Sequence of chain 1.H:
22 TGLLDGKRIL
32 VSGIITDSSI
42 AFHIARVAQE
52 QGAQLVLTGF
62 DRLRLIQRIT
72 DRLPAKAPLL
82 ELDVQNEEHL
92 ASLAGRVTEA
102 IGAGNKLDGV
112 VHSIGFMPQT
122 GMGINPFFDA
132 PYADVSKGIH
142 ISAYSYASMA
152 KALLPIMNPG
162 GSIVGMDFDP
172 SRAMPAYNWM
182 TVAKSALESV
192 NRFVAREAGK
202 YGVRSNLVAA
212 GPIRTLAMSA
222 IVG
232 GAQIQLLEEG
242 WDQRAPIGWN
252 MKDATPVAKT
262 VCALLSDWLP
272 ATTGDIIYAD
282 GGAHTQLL

The protein below binds the small molecule below.
Small molecule (SMILES): N#Cc1ccccc1Oc1ccc(Cn2cc(C3CCCC3)nn2)cc1O

Binding-site contacts:
Ligand atom CAH contacts residue NAD1 of chain 1.X at 3.3 Å.
Ligand atom NAQ contacts residue GLN234 of chain 1.H at 3.0 Å (h-bond).
Ligand atom NAA contacts residue GLY116 of chain 1.H at 3.2 Å (h-bond).
Ligand atom CAT contacts residue TYR178 of chain 1.H at 3.4 Å (hydrophobic).
Ligand atom CAF contacts residue PHE117 of chain 1.H at 3.6 Å (hydrophobic).
Ligand atom CAE contacts residue MET181 of chain 1.H at 3.5 Å (hydrophobic).
Ligand atom CAI contacts residue NAD1 of chain 1.X at 3.6 Å.
Ligand atom CAV contacts residue ALA218 of chain 1.H at 3.5 Å (hydrophobic).
Ligand atom CAD contacts residue MET181 of chain 1.H at 3.5 Å (hydrophobic).
Ligand atom CAX contacts residue NAD1 of chain 1.X at 3.4 Å.
Ligand atom CAI contacts residue MET219 of chain 1.H at 3.6 Å (hydrophobic).
Ligand atom CAK contacts residue PHE169 of chain 1.H at 3.5 Å (hydrophobic).
Ligand atom OAB contacts residue NAD1 of chain 1.X at 2.5 Å (h-bond).
Ligand atom CAY contacts residue ALA218 of chain 1.H at 3.6 Å (hydrophobic).
Ligand atom CAC contacts residue ALA218 of chain 1.H at 3.4 Å (hydrophobic).
Ligand atom NAA contacts residue NAD1 of chain 1.X at 3.2 Å.
Ligand atom CAC contacts residue NAD1 of chain 1.X at 3.7 Å.
Ligand atom CAJ contacts residue NAD1 of chain 1.X at 3.6 Å.
Ligand atom CAY contacts residue NAD1 of chain 1.X at 3.6 Å.
Ligand atom NAQ contacts residue LEU238 of chain 1.H at 3.6 Å.
Ligand atom OAS contacts residue ALA218 of chain 1.H at 3.4 Å.
Ligand atom CAE contacts residue MET123 of chain 1.H at 3.5 Å (hydrophobic).
Ligand atom CAJ contacts residue TYR178 of chain 1.H at 3.5 Å (hydrophobic).
Ligand atom CAF contacts residue MET181 of chain 1.H at 3.5 Å (hydrophobic).
Ligand atom NAR contacts residue GLN234 of chain 1.H at 3.7 Å.
Ligand atom NAQ contacts residue ILE222 of chain 1.H at 3.5 Å.
Ligand atom NAR contacts residue LEU238 of chain 1.H at 3.7 Å.
Ligand atom NAA contacts residue ALA218 of chain 1.H at 3.7 Å.
Ligand atom CAT contacts residue NAD1 of chain 1.X at 3.4 Å.
Ligand atom CAC contacts residue GLY116 of chain 1.H at 3.6 Å.
Ligand atom OAB contacts residue TYR178 of chain 1.H at 2.4 Å (h-bond).
Ligand atom OAS contacts residue NAD1 of chain 1.X at 3.1 Å (h-bond).
Ligand atom CAU contacts residue NAD1 of chain 1.X at 3.4 Å.
Ligand atom CAL contacts residue LEU238 of chain 1.H at 3.7 Å (hydrophobic).
Ligand atom CAP contacts residue NAD1 of chain 1.X at 3.4 Å.
Ligand atom CAO contacts residue MET175 of chain 1.H at 3.4 Å (hydrophobic).
Ligand atom NAR contacts residue ILE222 of chain 1.H at 3.5 Å.
Ligand atom CAP contacts residue PHE169 of chain 1.H at 3.6 Å (hydrophobic).
Ligand atom CAO contacts residue PRO176 of chain 1.H at 3.6 Å (hydrophobic).
Ligand atom CAH contacts residue ILE222 of chain 1.H at 3.6 Å (hydrophobic).